Binding-site contacts:
Ligand atom C5 contacts residue ARG283 of chain 3.A at 3.6 Å.
Ligand atom O6 contacts residue ILE285 of chain 3.A at 2.6 Å (h-bond).
Ligand atom O6 contacts residue ASP250 of chain 3.A at 2.6 Å (salt-bridge).
Ligand atom O4 contacts residue GLU294 of chain 3.A at 2.7 Å (salt-bridge).
Ligand atom O3 contacts residue GLN311 of chain 3.A at 3.4 Å.
Ligand atom C7 contacts residue ASN120 of chain 2.A at 3.5 Å.
Ligand atom O4 contacts residue ARG247 of chain 3.A at 3.1 Å (salt-bridge).
Ligand atom O6 contacts residue GLN375 of chain 3.A at 3.3 Å.
Ligand atom O5 contacts residue GLY374 of chain 3.A at 3.3 Å.
Ligand atom O5 contacts residue ARG283 of chain 3.A at 3.2 Å (salt-bridge).
Ligand atom C6 contacts residue LEU373 of chain 3.A at 3.3 Å (hydrophobic).
Ligand atom O4 contacts residue THR287 of chain 3.A at 3.4 Å.
Ligand atom C3 contacts residue GLY312 of chain 3.A at 3.2 Å.
Ligand atom O2 contacts residue LEU296 of chain 3.A at 3.6 Å.
Ligand atom C2 contacts residue ASN120 of chain 2.A at 2.3 Å.
Ligand atom C8 contacts residue ASN119 of chain 2.A at 3.7 Å.
Ligand atom O2 contacts residue ASN249 of chain 3.A at 3.3 Å (h-bond).
Ligand atom C6 contacts residue ILE285 of chain 3.A at 3.4 Å (hydrophobic).
Ligand atom O3 contacts residue ARG283 of chain 3.A at 3.0 Å (salt-bridge).
Ligand atom C6 contacts residue GLN311 of chain 3.A at 3.6 Å.
Ligand atom O7 contacts residue ASN120 of chain 2.A at 3.7 Å.
Ligand atom C5 contacts residue ASN120 of chain 2.A at 3.6 Å.
Ligand atom O3 contacts residue ASN249 of chain 3.A at 2.7 Å (h-bond).
Ligand atom C6 contacts residue PRO309 of chain 3.A at 3.5 Å (hydrophobic).
Ligand atom O5 contacts residue ASN120 of chain 2.A at 2.4 Å (h-bond).
Ligand atom O2 contacts residue GLY312 of chain 3.A at 3.3 Å.
Ligand atom O6 contacts residue ILE310 of chain 3.A at 3.3 Å (h-bond).
Ligand atom N2 contacts residue ASN120 of chain 2.A at 2.9 Å (h-bond).
Ligand atom C5 contacts residue ILE310 of chain 3.A at 3.6 Å (hydrophobic).
Ligand atom C4 contacts residue GLU294 of chain 3.A at 3.5 Å.
Ligand atom O3 contacts residue GLU294 of chain 3.A at 2.6 Å (salt-bridge).
Ligand atom C1 contacts residue ASN120 of chain 2.A at 1.4 Å.
Ligand atom O3 contacts residue GLY312 of chain 3.A at 3.1 Å (h-bond).
Ligand atom O5 contacts residue ASP250 of chain 3.A at 3.6 Å (salt-bridge).
Ligand atom C6 contacts residue ASP250 of chain 3.A at 3.6 Å.
Ligand atom O5 contacts residue GLN375 of chain 3.A at 3.4 Å (h-bond).
Ligand atom C6 contacts residue ILE310 of chain 3.A at 3.5 Å (hydrophobic).
Ligand atom O3 contacts residue ASP250 of chain 3.A at 3.2 Å (salt-bridge).
Ligand atom C3 contacts residue GLU294 of chain 3.A at 3.3 Å.
Ligand atom O4 contacts residue ARG283 of chain 3.A at 3.6 Å (salt-bridge).

Sequence of chain 3.A:
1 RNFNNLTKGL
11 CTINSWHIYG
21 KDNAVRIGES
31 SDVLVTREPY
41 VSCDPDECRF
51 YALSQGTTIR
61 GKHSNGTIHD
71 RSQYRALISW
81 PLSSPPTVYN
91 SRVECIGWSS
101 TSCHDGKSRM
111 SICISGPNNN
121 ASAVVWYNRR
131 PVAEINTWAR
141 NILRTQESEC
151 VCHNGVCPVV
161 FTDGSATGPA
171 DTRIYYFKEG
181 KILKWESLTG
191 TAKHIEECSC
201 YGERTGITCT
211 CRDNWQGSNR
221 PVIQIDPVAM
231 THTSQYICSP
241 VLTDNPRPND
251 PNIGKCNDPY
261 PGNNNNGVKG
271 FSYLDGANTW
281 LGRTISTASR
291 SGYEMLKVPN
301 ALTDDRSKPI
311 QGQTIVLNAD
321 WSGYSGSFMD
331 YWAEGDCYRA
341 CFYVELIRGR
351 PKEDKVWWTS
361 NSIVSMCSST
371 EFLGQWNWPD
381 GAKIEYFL

A small-molecule ligand and the protein it binds are described below.
Small molecule (SMILES): CC(=O)N[C@H]1[C@H](O[C@H]2[C@H](O)[C@@H](NC(C)=O)CO[C@@H]2CO)O[C@H](CO)[C@@H](O[C@@H]2O[C@H](CO[C@H]3O[C@H](CO[C@H]4O[C@H](CO)[C@@H](O)[C@H](O)[C@@H]4O)[C@@H](O)[C@H](O[C@H]4O[C@H](CO)[C@@H](O)[C@H](O)[C@@H]4O)[C@@H]3O)[C@@H](O)[C@H](O[C@H]3O[C@H](CO)[C@@H](O)[C@H](O)[C@@H]3O[C@H]3O[C@H](CO)[C@@H](O)[C@H](O)[C@@H]3O[C@H]3O[C@H](CO)[C@@H](O)[C@H](O)[C@@H]3O)[C@@H]2O)[C@@H]1O

Sequence of chain 2.A:
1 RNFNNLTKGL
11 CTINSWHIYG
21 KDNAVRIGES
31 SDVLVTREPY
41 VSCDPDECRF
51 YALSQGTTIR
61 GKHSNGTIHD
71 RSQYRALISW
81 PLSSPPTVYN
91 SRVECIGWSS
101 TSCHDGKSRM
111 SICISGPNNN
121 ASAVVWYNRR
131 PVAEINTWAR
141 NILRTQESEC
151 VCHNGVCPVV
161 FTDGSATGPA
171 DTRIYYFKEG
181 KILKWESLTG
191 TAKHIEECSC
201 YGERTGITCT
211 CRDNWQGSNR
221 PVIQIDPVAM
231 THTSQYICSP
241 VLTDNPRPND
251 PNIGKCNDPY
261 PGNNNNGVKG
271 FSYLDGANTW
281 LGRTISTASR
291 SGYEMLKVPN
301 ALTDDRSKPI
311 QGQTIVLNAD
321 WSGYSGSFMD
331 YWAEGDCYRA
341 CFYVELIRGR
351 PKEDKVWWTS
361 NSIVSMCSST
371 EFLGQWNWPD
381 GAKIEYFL